Binding-site contacts:
Ligand atom C06 contacts residue THR120 of chain 1.A at 4.3 Å.
Ligand atom C04 contacts residue THR120 of chain 1.A at 3.7 Å.
Ligand atom O13 contacts residue ALA115 of chain 1.A at 3.8 Å.
Ligand atom O01 contacts residue GLN114 of chain 1.A at 4.1 Å.
Ligand atom C02 contacts residue THR120 of chain 1.A at 4.3 Å.
Ligand atom N08 contacts residue THR120 of chain 1.A at 4.1 Å.
Ligand atom C11 contacts residue MET124 of chain 1.A at 4.3 Å (hydrophobic).
Ligand atom S07 contacts residue THR120 of chain 1.A at 3.8 Å.
Ligand atom C11 contacts residue GLN114 of chain 1.A at 4.5 Å.
Ligand atom C05 contacts residue THR120 of chain 1.A at 4.1 Å.
Ligand atom O13 contacts residue GLU116 of chain 1.A at 3.1 Å (salt-bridge).
Ligand atom O01 contacts residue ALA115 of chain 1.A at 4.0 Å.
Ligand atom C03 contacts residue THR120 of chain 1.A at 3.8 Å.
Ligand atom O01 contacts residue GLU116 of chain 1.A at 4.3 Å.
Ligand atom C12 contacts residue THR120 of chain 1.A at 3.8 Å.
Ligand atom C02 contacts residue ALA115 of chain 1.A at 4.1 Å (hydrophobic).
Ligand atom O13 contacts residue HIS117 of chain 1.A at 4.4 Å.
Ligand atom O13 contacts residue THR120 of chain 1.A at 4.3 Å.
Ligand atom C12 contacts residue MET124 of chain 1.A at 4.2 Å (hydrophobic).
Ligand atom C02 contacts residue GLU116 of chain 1.A at 4.0 Å.
Ligand atom C12 contacts residue GLN114 of chain 1.A at 4.2 Å.

Sequence of chain 1.A:
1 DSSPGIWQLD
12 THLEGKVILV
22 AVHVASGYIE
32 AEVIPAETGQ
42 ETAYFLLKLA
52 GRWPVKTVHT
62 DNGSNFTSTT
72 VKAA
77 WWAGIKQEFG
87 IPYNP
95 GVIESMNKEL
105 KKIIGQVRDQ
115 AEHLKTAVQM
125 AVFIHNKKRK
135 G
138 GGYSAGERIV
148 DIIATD

The small molecule below binds the protein below.
Small molecule (SMILES): O=C(O)c1sccc1-n1cccc1